Sequence of chain 28.E:
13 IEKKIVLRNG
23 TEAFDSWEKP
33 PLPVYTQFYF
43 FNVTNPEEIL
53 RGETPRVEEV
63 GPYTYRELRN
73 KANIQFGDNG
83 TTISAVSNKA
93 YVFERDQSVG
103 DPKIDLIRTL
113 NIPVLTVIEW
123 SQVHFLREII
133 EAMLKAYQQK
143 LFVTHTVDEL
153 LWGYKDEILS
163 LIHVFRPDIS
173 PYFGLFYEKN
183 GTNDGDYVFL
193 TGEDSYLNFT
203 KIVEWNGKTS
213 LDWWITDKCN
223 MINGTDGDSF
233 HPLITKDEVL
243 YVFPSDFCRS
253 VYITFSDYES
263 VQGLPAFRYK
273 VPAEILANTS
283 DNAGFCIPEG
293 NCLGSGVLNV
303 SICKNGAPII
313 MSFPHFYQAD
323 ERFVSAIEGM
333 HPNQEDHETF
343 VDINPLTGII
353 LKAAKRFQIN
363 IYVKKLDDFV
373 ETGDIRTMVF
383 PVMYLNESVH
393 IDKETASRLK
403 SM

The small molecule below binds the protein below.
Small molecule (SMILES): CC(=O)N[C@H]1[C@H](O[C@H]2[C@H](O)[C@@H](NC(C)=O)CO[C@@H]2CO)O[C@H](CO)[C@@H](O[C@@H]2O[C@H](CO)[C@@H](O)[C@H](O[C@H]3O[C@H](CO)[C@@H](O)[C@H](O)[C@@H]3O)[C@@H]2O)[C@@H]1O

Binding-site contacts:
Ligand atom C8 contacts residue THR146 of chain 28.E at 4.1 Å.
Ligand atom C1 contacts residue ASN44 of chain 28.E at 1.4 Å.
Ligand atom O6 contacts residue ARG110 of chain 28.E at 2.9 Å (salt-bridge).
Ligand atom C8 contacts residue LEU108 of chain 28.E at 3.7 Å (hydrophobic).
Ligand atom O7 contacts residue THR146 of chain 28.E at 3.3 Å.
Ligand atom C6 contacts residue ARG110 of chain 28.E at 3.5 Å.
Ligand atom O7 contacts residue ASN44 of chain 28.E at 3.7 Å.
Ligand atom C5 contacts residue ARG110 of chain 28.E at 4.4 Å.
Ligand atom C1 contacts residue LEU108 of chain 28.E at 3.9 Å (hydrophobic).
Ligand atom C8 contacts residue ILE109 of chain 28.E at 3.8 Å (hydrophobic).
Ligand atom C5 contacts residue ASN44 of chain 28.E at 3.7 Å.
Ligand atom O6 contacts residue GLU55 of chain 14.E at 3.7 Å.
Ligand atom O7 contacts residue LEU108 of chain 28.E at 3.7 Å.
Ligand atom C8 contacts residue VAL62 of chain 28.E at 3.8 Å (hydrophobic).
Ligand atom N2 contacts residue ILE109 of chain 28.E at 4.5 Å.
Ligand atom O5 contacts residue ASN44 of chain 28.E at 2.4 Å (h-bond).
Ligand atom C7 contacts residue LEU108 of chain 28.E at 3.6 Å (hydrophobic).
Ligand atom C3 contacts residue LEU108 of chain 28.E at 3.5 Å (hydrophobic).
Ligand atom N2 contacts residue LEU108 of chain 28.E at 2.7 Å (h-bond).
Ligand atom C7 contacts residue THR146 of chain 28.E at 4.2 Å.
Ligand atom C6 contacts residue GLU55 of chain 14.E at 3.5 Å.
Ligand atom O3 contacts residue LEU108 of chain 28.E at 4.0 Å.
Ligand atom C7 contacts residue ASN44 of chain 28.E at 3.4 Å.
Ligand atom O6 contacts residue VAL45 of chain 28.E at 3.9 Å.
Ligand atom C3 contacts residue ASN44 of chain 28.E at 3.8 Å.
Ligand atom N2 contacts residue ASN44 of chain 28.E at 2.9 Å (h-bond).
Ligand atom C4 contacts residue ASN44 of chain 28.E at 4.3 Å.
Ligand atom C8 contacts residue ASN44 of chain 28.E at 4.5 Å.
Ligand atom C2 contacts residue LEU108 of chain 28.E at 3.5 Å (hydrophobic).
Ligand atom C2 contacts residue ASN44 of chain 28.E at 2.5 Å.

Sequence of chain 14.E:
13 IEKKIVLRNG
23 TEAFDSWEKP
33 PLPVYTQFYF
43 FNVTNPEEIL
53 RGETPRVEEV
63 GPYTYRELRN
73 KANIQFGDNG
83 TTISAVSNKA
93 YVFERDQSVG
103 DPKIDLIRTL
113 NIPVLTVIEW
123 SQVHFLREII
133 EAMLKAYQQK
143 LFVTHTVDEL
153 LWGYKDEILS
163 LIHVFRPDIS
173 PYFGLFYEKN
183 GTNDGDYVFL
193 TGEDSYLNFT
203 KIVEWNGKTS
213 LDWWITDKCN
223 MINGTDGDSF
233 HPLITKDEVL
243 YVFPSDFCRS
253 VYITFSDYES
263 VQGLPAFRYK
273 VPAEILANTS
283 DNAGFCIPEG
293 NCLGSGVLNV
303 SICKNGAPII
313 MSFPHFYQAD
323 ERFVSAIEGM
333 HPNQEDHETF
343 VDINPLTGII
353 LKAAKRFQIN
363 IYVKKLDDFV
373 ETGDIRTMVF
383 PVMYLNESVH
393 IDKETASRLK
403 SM